Binding-site contacts:
Ligand atom O3 contacts residue ALA684 of chain 1.B at 3.3 Å.
Ligand atom N2 contacts residue ASN1052 of chain 1.B at 3.0 Å (h-bond).
Ligand atom C1 contacts residue ASN1052 of chain 1.B at 1.5 Å.
Ligand atom O6 contacts residue GLN873 of chain 1.A at 3.1 Å (h-bond).
Ligand atom O7 contacts residue ASN1052 of chain 1.B at 4.3 Å.
Ligand atom C5 contacts residue ASN1052 of chain 1.B at 3.8 Å.
Ligand atom O7 contacts residue ALA684 of chain 1.B at 4.0 Å.
Ligand atom C4 contacts residue ALA684 of chain 1.B at 4.4 Å (hydrophobic).
Ligand atom O5 contacts residue ASN1052 of chain 1.B at 2.5 Å (h-bond).
Ligand atom C2 contacts residue ASN1052 of chain 1.B at 2.6 Å.
Ligand atom C3 contacts residue ASN1052 of chain 1.B at 3.9 Å.
Ligand atom C3 contacts residue ALA684 of chain 1.B at 4.2 Å (hydrophobic).
Ligand atom C4 contacts residue ASN1052 of chain 1.B at 4.3 Å.
Ligand atom C7 contacts residue ASN1052 of chain 1.B at 3.8 Å.

Sequence of chain 1.B:
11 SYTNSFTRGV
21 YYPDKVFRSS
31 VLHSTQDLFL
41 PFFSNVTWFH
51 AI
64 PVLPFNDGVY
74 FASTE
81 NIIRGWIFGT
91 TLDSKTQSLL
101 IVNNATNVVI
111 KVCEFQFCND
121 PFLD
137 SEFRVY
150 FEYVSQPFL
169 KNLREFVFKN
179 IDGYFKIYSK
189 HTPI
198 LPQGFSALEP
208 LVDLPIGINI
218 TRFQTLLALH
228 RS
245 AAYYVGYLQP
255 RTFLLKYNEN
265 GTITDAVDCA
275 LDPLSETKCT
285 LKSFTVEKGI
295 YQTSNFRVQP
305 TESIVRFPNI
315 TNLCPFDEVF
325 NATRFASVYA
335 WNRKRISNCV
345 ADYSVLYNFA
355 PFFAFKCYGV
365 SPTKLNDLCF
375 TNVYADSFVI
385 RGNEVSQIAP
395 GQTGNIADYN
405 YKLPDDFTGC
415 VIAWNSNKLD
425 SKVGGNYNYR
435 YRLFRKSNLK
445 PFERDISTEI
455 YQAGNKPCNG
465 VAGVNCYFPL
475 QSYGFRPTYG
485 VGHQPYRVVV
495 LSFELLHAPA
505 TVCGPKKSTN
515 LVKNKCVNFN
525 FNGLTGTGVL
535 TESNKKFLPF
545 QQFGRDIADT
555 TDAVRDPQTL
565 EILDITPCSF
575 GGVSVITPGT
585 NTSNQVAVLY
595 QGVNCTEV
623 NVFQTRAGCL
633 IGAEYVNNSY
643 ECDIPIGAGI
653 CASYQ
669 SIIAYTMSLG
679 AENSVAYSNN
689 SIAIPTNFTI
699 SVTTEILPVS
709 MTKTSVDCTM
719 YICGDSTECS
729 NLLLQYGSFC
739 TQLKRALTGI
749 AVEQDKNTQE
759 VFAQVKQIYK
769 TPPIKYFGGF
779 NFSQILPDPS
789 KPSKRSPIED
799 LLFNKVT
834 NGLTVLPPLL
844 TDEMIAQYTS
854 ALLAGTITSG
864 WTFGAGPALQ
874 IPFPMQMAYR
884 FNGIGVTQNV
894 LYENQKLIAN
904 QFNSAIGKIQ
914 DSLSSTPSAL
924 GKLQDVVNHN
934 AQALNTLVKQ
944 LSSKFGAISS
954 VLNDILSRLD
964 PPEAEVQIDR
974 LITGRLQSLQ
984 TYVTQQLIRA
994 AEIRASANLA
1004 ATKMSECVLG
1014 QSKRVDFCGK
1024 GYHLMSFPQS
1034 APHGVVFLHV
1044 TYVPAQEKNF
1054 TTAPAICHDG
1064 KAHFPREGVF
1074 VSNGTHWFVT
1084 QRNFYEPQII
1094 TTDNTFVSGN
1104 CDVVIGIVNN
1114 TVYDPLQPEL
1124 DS

This small molecule binds to this protein.
Small molecule (SMILES): CC(=O)N[C@@H]1[C@@H](O)[C@H](O)[C@@H](CO)O[C@H]1O

Sequence of chain 1.A:
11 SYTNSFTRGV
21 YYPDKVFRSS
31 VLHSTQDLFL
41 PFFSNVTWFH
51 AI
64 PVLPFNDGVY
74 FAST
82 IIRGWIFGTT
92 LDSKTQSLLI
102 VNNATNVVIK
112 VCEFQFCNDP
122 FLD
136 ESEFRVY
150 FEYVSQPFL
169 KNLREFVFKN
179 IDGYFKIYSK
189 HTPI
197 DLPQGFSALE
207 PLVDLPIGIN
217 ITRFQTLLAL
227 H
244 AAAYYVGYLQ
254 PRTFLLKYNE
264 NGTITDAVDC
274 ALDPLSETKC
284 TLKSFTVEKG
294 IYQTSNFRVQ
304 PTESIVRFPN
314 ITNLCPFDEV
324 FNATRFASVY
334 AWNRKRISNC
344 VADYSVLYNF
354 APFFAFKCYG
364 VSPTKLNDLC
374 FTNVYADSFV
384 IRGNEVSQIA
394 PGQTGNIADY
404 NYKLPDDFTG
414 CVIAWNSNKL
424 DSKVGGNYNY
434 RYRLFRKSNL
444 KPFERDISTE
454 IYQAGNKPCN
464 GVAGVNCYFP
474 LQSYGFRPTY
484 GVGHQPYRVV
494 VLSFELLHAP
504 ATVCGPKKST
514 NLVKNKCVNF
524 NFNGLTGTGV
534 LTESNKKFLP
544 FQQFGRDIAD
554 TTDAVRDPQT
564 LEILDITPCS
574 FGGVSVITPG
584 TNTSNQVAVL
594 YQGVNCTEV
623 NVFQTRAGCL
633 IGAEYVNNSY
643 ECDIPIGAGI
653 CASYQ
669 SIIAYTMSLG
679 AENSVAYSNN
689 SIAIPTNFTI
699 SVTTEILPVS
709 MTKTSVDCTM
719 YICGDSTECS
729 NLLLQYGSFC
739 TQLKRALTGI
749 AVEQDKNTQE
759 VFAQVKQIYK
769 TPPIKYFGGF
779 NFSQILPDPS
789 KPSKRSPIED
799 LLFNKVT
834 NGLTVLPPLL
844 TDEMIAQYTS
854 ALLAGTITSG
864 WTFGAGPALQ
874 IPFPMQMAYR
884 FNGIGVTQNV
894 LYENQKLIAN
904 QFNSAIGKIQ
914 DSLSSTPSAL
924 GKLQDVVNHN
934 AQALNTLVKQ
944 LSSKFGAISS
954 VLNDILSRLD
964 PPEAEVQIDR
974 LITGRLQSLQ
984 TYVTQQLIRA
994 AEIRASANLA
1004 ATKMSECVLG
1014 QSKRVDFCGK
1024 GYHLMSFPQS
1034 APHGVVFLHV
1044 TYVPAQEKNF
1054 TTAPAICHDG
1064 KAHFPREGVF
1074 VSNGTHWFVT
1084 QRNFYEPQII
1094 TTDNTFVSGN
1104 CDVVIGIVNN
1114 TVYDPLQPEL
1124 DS